Binding-site contacts:
Ligand atom O7 contacts residue ASN446 of chain 1.B at 3.7 Å.
Ligand atom O6 contacts residue GLU443 of chain 1.B at 4.1 Å.
Ligand atom O5 contacts residue ASN446 of chain 1.B at 3.5 Å.
Ligand atom C1 contacts residue ASN446 of chain 1.B at 3.5 Å.
Ligand atom O6 contacts residue ASN446 of chain 1.B at 3.9 Å.

The protein below binds the small molecule below.
Small molecule (SMILES): CC(=O)N[C@@H]1[C@@H](O)[C@H](O)[C@@H](CO)O[C@H]1O

Sequence of chain 1.B:
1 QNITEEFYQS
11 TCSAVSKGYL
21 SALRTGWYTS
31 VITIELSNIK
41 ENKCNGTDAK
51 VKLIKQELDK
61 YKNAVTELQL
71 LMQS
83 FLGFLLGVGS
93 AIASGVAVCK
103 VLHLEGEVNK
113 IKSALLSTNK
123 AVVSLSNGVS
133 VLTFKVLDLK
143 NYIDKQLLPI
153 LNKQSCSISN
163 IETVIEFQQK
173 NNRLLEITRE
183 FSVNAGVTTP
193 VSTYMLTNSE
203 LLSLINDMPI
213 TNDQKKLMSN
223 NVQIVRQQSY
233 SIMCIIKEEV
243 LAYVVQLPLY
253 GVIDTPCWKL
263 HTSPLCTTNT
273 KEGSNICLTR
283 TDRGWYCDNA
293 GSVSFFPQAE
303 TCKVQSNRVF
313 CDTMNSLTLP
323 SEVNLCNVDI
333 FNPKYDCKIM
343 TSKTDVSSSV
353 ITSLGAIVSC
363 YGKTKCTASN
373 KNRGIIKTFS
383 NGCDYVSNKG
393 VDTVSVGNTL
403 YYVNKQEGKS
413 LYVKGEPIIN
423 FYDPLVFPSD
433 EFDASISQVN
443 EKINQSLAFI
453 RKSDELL